Sequence of chain 1.D:
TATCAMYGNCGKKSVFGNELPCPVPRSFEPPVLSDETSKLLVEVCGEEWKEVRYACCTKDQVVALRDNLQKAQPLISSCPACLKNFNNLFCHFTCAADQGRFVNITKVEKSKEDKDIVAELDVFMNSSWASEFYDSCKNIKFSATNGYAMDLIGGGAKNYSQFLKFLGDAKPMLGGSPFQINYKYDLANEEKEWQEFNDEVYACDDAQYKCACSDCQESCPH

Binding-site contacts:
Ligand atom O5 contacts residue ASN178 of chain 1.D at 2.4 Å (h-bond).
Ligand atom C8 contacts residue GLN181 of chain 1.D at 4.1 Å.
Ligand atom C5 contacts residue ASN178 of chain 1.D at 3.6 Å.
Ligand atom C1 contacts residue GLN181 of chain 1.D at 4.0 Å.
Ligand atom N2 contacts residue ASN178 of chain 1.D at 2.8 Å (h-bond).
Ligand atom C2 contacts residue SER180 of chain 1.D at 3.5 Å.
Ligand atom C1 contacts residue SER180 of chain 1.D at 3.5 Å.
Ligand atom C8 contacts residue ASN178 of chain 1.D at 4.3 Å.
Ligand atom O5 contacts residue GLN181 of chain 1.D at 4.0 Å.
Ligand atom C4 contacts residue GLN181 of chain 1.D at 4.5 Å.
Ligand atom C6 contacts residue GLN181 of chain 1.D at 4.4 Å.
Ligand atom C8 contacts residue TYR179 of chain 1.D at 3.7 Å (hydrophobic).
Ligand atom N2 contacts residue SER180 of chain 1.D at 2.8 Å (h-bond).
Ligand atom C1 contacts residue ASN178 of chain 1.D at 1.4 Å.
Ligand atom C5 contacts residue GLN181 of chain 1.D at 3.8 Å.
Ligand atom C7 contacts residue ASN178 of chain 1.D at 3.2 Å.
Ligand atom C3 contacts residue ASN178 of chain 1.D at 3.8 Å.
Ligand atom C7 contacts residue SER180 of chain 1.D at 3.6 Å.
Ligand atom O4 contacts residue GLN181 of chain 1.D at 4.0 Å.
Ligand atom C4 contacts residue ASN178 of chain 1.D at 4.2 Å.
Ligand atom O7 contacts residue GLN181 of chain 1.D at 3.2 Å (h-bond).
Ligand atom C7 contacts residue GLN181 of chain 1.D at 3.9 Å.
Ligand atom O7 contacts residue ASN178 of chain 1.D at 3.2 Å (h-bond).
Ligand atom C2 contacts residue ASN178 of chain 1.D at 2.4 Å.
Ligand atom C8 contacts residue SER180 of chain 1.D at 3.7 Å.
Ligand atom C3 contacts residue SER180 of chain 1.D at 3.9 Å.

This small molecule binds to this protein.
Small molecule (SMILES): CC(=O)N[C@H]1[C@H](O[C@H]2[C@H](O)[C@@H](NC(C)=O)CO[C@@H]2CO)O[C@H](CO)[C@@H](O[C@@H]2O[C@H](CO)[C@@H](O)[C@H](O[C@H]3O[C@H](CO)[C@@H](O)[C@H](O)[C@@H]3O)[C@@H]2O)[C@@H]1O